Sequence of chain 1.D:
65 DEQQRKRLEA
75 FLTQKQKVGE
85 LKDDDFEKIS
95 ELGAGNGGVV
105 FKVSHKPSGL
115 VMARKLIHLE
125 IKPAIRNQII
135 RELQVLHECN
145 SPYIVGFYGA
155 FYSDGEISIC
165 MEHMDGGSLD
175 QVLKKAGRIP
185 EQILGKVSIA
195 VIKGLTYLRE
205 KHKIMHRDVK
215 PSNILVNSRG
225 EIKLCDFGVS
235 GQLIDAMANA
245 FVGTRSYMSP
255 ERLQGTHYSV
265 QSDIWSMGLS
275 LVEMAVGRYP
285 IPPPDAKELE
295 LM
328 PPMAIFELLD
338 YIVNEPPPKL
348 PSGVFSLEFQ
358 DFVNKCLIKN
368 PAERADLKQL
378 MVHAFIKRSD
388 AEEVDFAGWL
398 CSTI

The small molecule below binds the protein below.
Small molecule (SMILES): Nc1ncnc2c1ncn2[C@@H]1O[C@H](COP(=O)(O)OP(=O)(O)OP(O)(O)=S)[C@@H](O)[C@H]1O

Binding-site contacts:
Ligand atom O2G contacts residue GLY99 of chain 1.D at 3.3 Å.
Ligand atom N3 contacts residue LEU96 of chain 1.D at 4.0 Å.
Ligand atom O2A contacts residue MG1 of chain 1.J at 4.0 Å.
Ligand atom C5' contacts residue ALA98 of chain 1.D at 4.0 Å (hydrophobic).
Ligand atom N1 contacts residue ALA117 of chain 1.D at 3.5 Å.
Ligand atom N1 contacts residue GLU166 of chain 1.D at 3.9 Å.
Ligand atom S1G contacts residue LCJ1 of chain 1.K at 2.6 Å.
Ligand atom C8 contacts residue VAL104 of chain 1.D at 3.3 Å (hydrophobic).
Ligand atom O1A contacts residue MG1 of chain 1.J at 2.2 Å.
Ligand atom O2G contacts residue LCJ1 of chain 1.K at 3.7 Å.
Ligand atom O4' contacts residue GLY97 of chain 1.D at 3.5 Å.
Ligand atom O4' contacts residue LEU96 of chain 1.D at 3.5 Å (h-bond).
Ligand atom C4' contacts residue LEU96 of chain 1.D at 3.9 Å (hydrophobic).
Ligand atom O3A contacts residue LCJ1 of chain 1.K at 3.5 Å (h-bond).
Ligand atom O1B contacts residue MG1 of chain 1.J at 2.3 Å.
Ligand atom O4' contacts residue VAL104 of chain 1.D at 3.5 Å.
Ligand atom N6 contacts residue GLU166 of chain 1.D at 3.3 Å (salt-bridge).
Ligand atom PB contacts residue LCJ1 of chain 1.K at 4.0 Å.
Ligand atom N1 contacts residue MET168 of chain 1.D at 3.2 Å (h-bond).
Ligand atom C1' contacts residue LEU96 of chain 1.D at 3.5 Å (hydrophobic).
Ligand atom N7 contacts residue VAL104 of chain 1.D at 3.9 Å.
Ligand atom O3B contacts residue LCJ1 of chain 1.K at 3.0 Å (h-bond).
Ligand atom C5 contacts residue ALA117 of chain 1.D at 4.0 Å (hydrophobic).
Ligand atom O1A contacts residue SER216 of chain 1.D at 3.5 Å (h-bond).
Ligand atom PG contacts residue LCJ1 of chain 1.K at 3.3 Å.
Ligand atom N1 contacts residue HIS167 of chain 1.D at 4.0 Å.
Ligand atom C4' contacts residue GLY97 of chain 1.D at 3.5 Å.
Ligand atom C6 contacts residue ALA117 of chain 1.D at 3.2 Å (hydrophobic).
Ligand atom PA contacts residue MG1 of chain 1.J at 3.0 Å.
Ligand atom O3B contacts residue MG1 of chain 1.J at 3.1 Å.
Ligand atom PB contacts residue MG1 of chain 1.J at 2.9 Å.
Ligand atom N6 contacts residue ALA117 of chain 1.D at 3.0 Å.
Ligand atom C5' contacts residue GLY97 of chain 1.D at 3.9 Å.
Ligand atom C2 contacts residue MET168 of chain 1.D at 3.5 Å (hydrophobic).
Ligand atom O1B contacts residue SER216 of chain 1.D at 3.7 Å.
Ligand atom O2G contacts residue ASN100 of chain 1.D at 4.0 Å.
Ligand atom O2' contacts residue LEU96 of chain 1.D at 3.8 Å.
Ligand atom O3A contacts residue MG1 of chain 1.J at 2.8 Å.
Ligand atom N9 contacts residue VAL104 of chain 1.D at 3.7 Å.
Ligand atom O2' contacts residue SER172 of chain 1.D at 3.6 Å.